Binding-site contacts:
Ligand atom OP1 contacts residue LYS71 of chain 1.A at 3.5 Å (salt-bridge).
Ligand atom OP1 contacts residue TYR26 of chain 1.A at 2.6 Å (h-bond).
Ligand atom N3 contacts residue TRP33 of chain 1.A at 3.3 Å (h-bond).
Ligand atom N3 contacts residue GLY37 of chain 1.A at 3.3 Å.
Ligand atom O6 contacts residue TRP33 of chain 1.A at 3.6 Å.
Ligand atom O5' contacts residue ARG34 of chain 1.A at 3.4 Å.
Ligand atom OP1 contacts residue PRO62 of chain 1.A at 3.7 Å.
Ligand atom OP2 contacts residue ILE64 of chain 1.A at 3.6 Å (h-bond).
Ligand atom N9 contacts residue ARG34 of chain 1.A at 3.7 Å.
Ligand atom N7 contacts residue ARG34 of chain 1.A at 3.5 Å (salt-bridge).
Ligand atom N1 contacts residue TRP33 of chain 1.A at 3.5 Å (h-bond).
Ligand atom O3' contacts residue ILE64 of chain 1.A at 3.6 Å (h-bond).
Ligand atom P contacts residue TYR38 of chain 1.A at 3.6 Å.
Ligand atom O4' contacts residue ARG34 of chain 1.A at 3.5 Å.
Ligand atom C2 contacts residue TRP33 of chain 1.A at 3.3 Å (hydrophobic).
Ligand atom C4' contacts residue MET68 of chain 1.A at 3.7 Å (hydrophobic).
Ligand atom O4' contacts residue TYR38 of chain 1.A at 3.6 Å.
Ligand atom C4 contacts residue TRP33 of chain 1.A at 3.6 Å (hydrophobic).
Ligand atom OP1 contacts residue GLY63 of chain 1.A at 2.8 Å (h-bond).
Ligand atom OP1 contacts residue ARG67 of chain 1.A at 3.6 Å.
Ligand atom OP2 contacts residue NA1 of chain 1.G at 3.7 Å.
Ligand atom O3' contacts residue MET68 of chain 1.A at 3.4 Å.
Ligand atom C5' contacts residue GLY65 of chain 1.A at 3.7 Å.
Ligand atom N2 contacts residue TRP33 of chain 1.A at 3.7 Å.
Ligand atom OP3 contacts residue LYS71 of chain 1.A at 2.6 Å (salt-bridge).
Ligand atom OP3 contacts residue ARG67 of chain 1.A at 3.3 Å.
Ligand atom OP1 contacts residue ILE64 of chain 1.A at 3.7 Å.
Ligand atom OP1 contacts residue GLY65 of chain 1.A at 2.9 Å (h-bond).
Ligand atom OP2 contacts residue ARG67 of chain 1.A at 3.5 Å.
Ligand atom P contacts residue NA1 of chain 1.G at 3.7 Å.
Ligand atom C5' contacts residue GLY63 of chain 1.A at 3.3 Å.
Ligand atom OP1 contacts residue TYR38 of chain 1.A at 2.9 Å (h-bond).
Ligand atom OP1 contacts residue MET68 of chain 1.A at 2.8 Å (h-bond).
Ligand atom P contacts residue LYS71 of chain 1.A at 3.6 Å.
Ligand atom OP2 contacts residue ARG34 of chain 1.A at 3.7 Å.
Ligand atom O3' contacts residue GLY63 of chain 1.A at 3.3 Å.
Ligand atom O5' contacts residue TYR38 of chain 1.A at 3.4 Å (h-bond).
Ligand atom C4' contacts residue GLY63 of chain 1.A at 3.3 Å.
Ligand atom OP1 contacts residue NA1 of chain 1.G at 2.9 Å (h-bond).
Ligand atom C8 contacts residue ARG34 of chain 1.A at 3.3 Å.

Sequence of chain 1.A:
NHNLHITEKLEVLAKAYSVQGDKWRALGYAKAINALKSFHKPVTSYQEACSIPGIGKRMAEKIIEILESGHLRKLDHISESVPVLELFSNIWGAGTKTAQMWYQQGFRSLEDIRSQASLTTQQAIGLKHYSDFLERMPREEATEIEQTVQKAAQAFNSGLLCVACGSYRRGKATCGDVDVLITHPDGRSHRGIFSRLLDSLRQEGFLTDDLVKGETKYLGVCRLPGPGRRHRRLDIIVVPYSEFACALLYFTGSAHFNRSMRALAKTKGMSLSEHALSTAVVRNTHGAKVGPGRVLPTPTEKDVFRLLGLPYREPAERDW

This small molecule binds to this protein.
Small molecule (SMILES): Nc1ccn([C@H]2C[C@H](O[P](=O)(O)OC[C@H]3O[C@@H](n4ccc(N)nc4=O)C[C@@H]3O[P](=O)(O)OC[C@H]3O[C@@H](n4cnc5c(=O)nc(N)[nH]c54)C[C@@H]3O)[C@@H](CO[P](=O)(O)O[C@H]3C[C@H](n4cnc5c(=O)nc(N)[nH]c54)O[C@@H]3COP(=O)(O)O)O2)c(=O)n1